Sequence of chain 1.E:
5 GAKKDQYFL

Binding-site contacts:
Ligand atom C12 contacts residue ARG127 of chain 1.A at 3.4 Å.
Ligand atom N13 contacts residue ARG127 of chain 1.A at 3.5 Å.
Ligand atom O1 contacts residue ARG128 of chain 1.A at 3.4 Å.
Ligand atom O49 contacts residue THR169 of chain 1.A at 3.1 Å.
Ligand atom O38 contacts residue SER133 of chain 1.A at 2.7 Å (h-bond).
Ligand atom P4 contacts residue ALA132 of chain 1.A at 3.5 Å.
Ligand atom O33 contacts residue SER118 of chain 1.A at 3.4 Å (h-bond).
Ligand atom O37 contacts residue ARG128 of chain 1.A at 2.8 Å (salt-bridge).
Ligand atom O11 contacts residue ASP162 of chain 1.A at 3.3 Å (salt-bridge).
Ligand atom C21 contacts residue SER157 of chain 1.A at 3.0 Å.
Ligand atom O36 contacts residue ALA132 of chain 1.A at 3.1 Å (h-bond).
Ligand atom O1 contacts residue ALA130 of chain 1.A at 2.9 Å (h-bond).
Ligand atom C14 contacts residue ARG127 of chain 1.A at 3.4 Å.
Ligand atom C16 contacts residue THR160 of chain 1.A at 3.5 Å.
Ligand atom C21 contacts residue LYS8 of chain 1.E at 2.5 Å.
Ligand atom C50 contacts residue THR169 of chain 1.A at 3.5 Å.
Ligand atom C18 contacts residue ILE120 of chain 1.A at 3.5 Å (hydrophobic).
Ligand atom C23 contacts residue LYS8 of chain 1.E at 1.4 Å.
Ligand atom O35 contacts residue ARG127 of chain 1.A at 3.4 Å (salt-bridge).
Ligand atom O35 contacts residue VAL122 of chain 1.A at 3.0 Å (h-bond).
Ligand atom C40 contacts residue SER133 of chain 1.A at 3.4 Å.
Ligand atom O1 contacts residue LYS129 of chain 1.A at 3.5 Å (salt-bridge).
Ligand atom S20 contacts residue THR160 of chain 1.A at 3.6 Å (h-bond).
Ligand atom O36 contacts residue VAL122 of chain 1.A at 3.5 Å.
Ligand atom C23 contacts residue SER157 of chain 1.A at 3.4 Å.
Ligand atom O45 contacts residue ARG128 of chain 1.A at 3.1 Å (salt-bridge).
Ligand atom O33 contacts residue LYS8 of chain 1.E at 2.3 Å (salt-bridge).
Ligand atom O34 contacts residue ASP162 of chain 1.A at 3.5 Å.
Ligand atom O38 contacts residue ALA130 of chain 1.A at 3.3 Å.
Ligand atom O47 contacts residue ARG128 of chain 1.A at 3.1 Å (salt-bridge).
Ligand atom N13 contacts residue ASP162 of chain 1.A at 2.9 Å (salt-bridge).
Ligand atom O3 contacts residue ALA132 of chain 1.A at 3.5 Å.
Ligand atom O5 contacts residue ALA132 of chain 1.A at 3.1 Å.
Ligand atom N58 contacts residue LEU165 of chain 1.A at 3.5 Å.
Ligand atom N17 contacts residue ILE120 of chain 1.A at 2.8 Å (h-bond).
Ligand atom C57 contacts residue LEU165 of chain 1.A at 3.5 Å (hydrophobic).
Ligand atom O34 contacts residue THR160 of chain 1.A at 2.6 Å (h-bond).
Ligand atom C19 contacts residue THR160 of chain 1.A at 3.5 Å.
Ligand atom O37 contacts residue ARG127 of chain 1.A at 3.3 Å.
Ligand atom C18 contacts residue THR160 of chain 1.A at 3.2 Å.

The protein below binds the small molecule below.
Small molecule (SMILES): C[C@H](SCCNC(=O)CCNC(=O)[C@H](O)C(C)(C)COP(=O)(O)OP(=O)(O)OC[C@H]1O[C@@H](n2cnc3c(N)ncnc32)[C@H](O)[C@@H]1OP(=O)(O)O)C(=O)O

Sequence of chain 1.A:
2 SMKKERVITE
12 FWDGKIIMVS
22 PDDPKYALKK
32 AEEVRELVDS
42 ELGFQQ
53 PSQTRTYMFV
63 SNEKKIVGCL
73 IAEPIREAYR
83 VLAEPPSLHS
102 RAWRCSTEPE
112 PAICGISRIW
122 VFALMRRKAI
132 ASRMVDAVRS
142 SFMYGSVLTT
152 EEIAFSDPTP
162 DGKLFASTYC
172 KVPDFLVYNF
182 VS